Sequence of chain 1.A:
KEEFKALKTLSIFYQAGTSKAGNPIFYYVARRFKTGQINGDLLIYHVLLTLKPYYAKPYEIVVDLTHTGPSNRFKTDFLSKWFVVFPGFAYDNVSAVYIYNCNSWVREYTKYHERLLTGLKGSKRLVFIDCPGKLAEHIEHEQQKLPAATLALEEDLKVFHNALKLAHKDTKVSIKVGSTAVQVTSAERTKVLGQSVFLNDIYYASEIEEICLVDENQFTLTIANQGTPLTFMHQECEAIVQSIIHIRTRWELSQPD

Binding-site contacts:
Ligand atom C12 contacts residue TYR28 of chain 1.A at 4.4 Å (hydrophobic).
Ligand atom C8 contacts residue LEU65 of chain 1.A at 4.1 Å (hydrophobic).
Ligand atom C2 contacts residue TYR109 of chain 1.A at 4.0 Å (hydrophobic).
Ligand atom O21 contacts residue PHE86 of chain 1.A at 4.3 Å.
Ligand atom C20 contacts residue PHE86 of chain 1.A at 3.6 Å (hydrophobic).
Ligand atom C19 contacts residue TRP82 of chain 1.A at 4.1 Å (hydrophobic).
Ligand atom C19 contacts residue VAL47 of chain 1.A at 4.4 Å (hydrophobic).
Ligand atom O15 contacts residue TYR28 of chain 1.A at 4.4 Å.
Ligand atom C14 contacts residue VAL63 of chain 1.A at 4.2 Å (hydrophobic).
Ligand atom C1 contacts residue TYR109 of chain 1.A at 4.3 Å (hydrophobic).
Ligand atom C25 contacts residue VAL97 of chain 1.A at 4.3 Å (hydrophobic).
Ligand atom C22 contacts residue TYR91 of chain 1.A at 3.9 Å (hydrophobic).
Ligand atom C10 contacts residue PHE74 of chain 1.A at 3.7 Å (hydrophobic).
Ligand atom C19 contacts residue LEU51 of chain 1.A at 4.4 Å (hydrophobic).
Ligand atom C5 contacts residue TYR109 of chain 1.A at 3.6 Å (hydrophobic).
Ligand atom C4 contacts residue LEU65 of chain 1.A at 4.4 Å (hydrophobic).
Ligand atom C16 contacts residue TYR28 of chain 1.A at 3.8 Å (hydrophobic).
Ligand atom O18 contacts residue PHE13 of chain 1.A at 4.3 Å.
Ligand atom C11 contacts residue PHE74 of chain 1.A at 3.4 Å (hydrophobic).
Ligand atom C20 contacts residue LEU51 of chain 1.A at 4.4 Å (hydrophobic).
Ligand atom O18 contacts residue TRP82 of chain 1.A at 3.4 Å.
Ligand atom C2 contacts residue PHE74 of chain 1.A at 3.5 Å (hydrophobic).
Ligand atom O21 contacts residue TYR59 of chain 1.A at 4.3 Å.
Ligand atom C19 contacts residue ILE61 of chain 1.A at 3.5 Å (hydrophobic).
Ligand atom C2 contacts residue ARG73 of chain 1.A at 3.8 Å.
Ligand atom C4 contacts residue ASN72 of chain 1.A at 4.4 Å.
Ligand atom C17 contacts residue TRP82 of chain 1.A at 4.4 Å (hydrophobic).
Ligand atom C2 contacts residue ASN72 of chain 1.A at 3.8 Å.
Ligand atom O21 contacts residue ILE61 of chain 1.A at 4.2 Å.
Ligand atom C8 contacts residue VAL106 of chain 1.A at 4.2 Å (hydrophobic).
Ligand atom C13 contacts residue VAL63 of chain 1.A at 4.1 Å (hydrophobic).
Ligand atom C7 contacts residue TYR109 of chain 1.A at 4.4 Å (hydrophobic).
Ligand atom C20 contacts residue TRP82 of chain 1.A at 3.8 Å (hydrophobic).
Ligand atom C16 contacts residue TRP82 of chain 1.A at 4.3 Å (hydrophobic).
Ligand atom C20 contacts residue ILE61 of chain 1.A at 4.3 Å (hydrophobic).
Ligand atom C7 contacts residue LEU117 of chain 1.A at 4.2 Å (hydrophobic).
Ligand atom C17 contacts residue TYR28 of chain 1.A at 4.3 Å (hydrophobic).
Ligand atom C17 contacts residue PHE13 of chain 1.A at 4.4 Å (hydrophobic).
Ligand atom O18 contacts residue VAL47 of chain 1.A at 4.0 Å.
Ligand atom C4 contacts residue ALA30 of chain 1.A at 4.2 Å (hydrophobic).

This protein binds this small molecule.
Small molecule (SMILES): CC(C)(C)CC(C)(C)c1ccc(OCCOCCOCCOCCOCCOCCOCCOCCOCCOCCO)cc1